Sequence of chain 1.C:
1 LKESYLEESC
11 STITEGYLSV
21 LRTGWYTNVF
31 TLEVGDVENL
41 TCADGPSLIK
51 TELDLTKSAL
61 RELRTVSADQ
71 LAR

This small molecule binds to this protein.
Small molecule (SMILES): CC(=O)N[C@H]1[C@H](O[C@H]2[C@H](O)[C@@H](NC(C)=O)CO[C@@H]2CO[C@@H]2O[C@@H](C)[C@@H](O)[C@@H](O)[C@@H]2O)O[C@H](CO)[C@@H](O)[C@@H]1O

Binding-site contacts:
Ligand atom C5 contacts residue ASN39 of chain 1.C at 3.7 Å.
Ligand atom C7 contacts residue ASN39 of chain 1.C at 3.6 Å.
Ligand atom C6 contacts residue THR41 of chain 1.C at 4.2 Å.
Ligand atom O6 contacts residue THR41 of chain 1.C at 4.2 Å.
Ligand atom C5 contacts residue THR41 of chain 1.C at 4.3 Å.
Ligand atom C4 contacts residue ASN39 of chain 1.C at 4.1 Å.
Ligand atom C3 contacts residue ASN39 of chain 1.C at 3.8 Å.
Ligand atom N2 contacts residue ASN39 of chain 1.C at 3.1 Å (h-bond).
Ligand atom C2 contacts residue ASN39 of chain 1.C at 2.5 Å.
Ligand atom O7 contacts residue ASN39 of chain 1.C at 3.6 Å.
Ligand atom N2 contacts residue LYS50 of chain 1.C at 3.7 Å.
Ligand atom C6 contacts residue THR41 of chain 1.C at 3.8 Å.
Ligand atom C1 contacts residue LYS50 of chain 1.C at 3.4 Å.
Ligand atom O5 contacts residue THR41 of chain 1.C at 3.6 Å.
Ligand atom C1 contacts residue THR41 of chain 1.C at 4.5 Å.
Ligand atom C1 contacts residue ASN39 of chain 1.C at 1.4 Å.
Ligand atom O5 contacts residue THR41 of chain 1.C at 4.2 Å.
Ligand atom O5 contacts residue ASN39 of chain 1.C at 2.4 Å (h-bond).
Ligand atom C7 contacts residue LYS50 of chain 1.C at 4.5 Å.
Ligand atom C2 contacts residue LYS50 of chain 1.C at 4.2 Å.